Binding-site contacts:
Ligand atom C4 contacts residue TRP364 of chain 1.A at 4.2 Å (hydrophobic).
Ligand atom O5 contacts residue ASN308 of chain 1.A at 2.4 Å (h-bond).
Ligand atom C5 contacts residue ASN308 of chain 1.A at 3.7 Å.
Ligand atom N2 contacts residue ASN308 of chain 1.A at 2.8 Å (h-bond).
Ligand atom C2 contacts residue TRP364 of chain 1.A at 4.3 Å (hydrophobic).
Ligand atom C7 contacts residue GLU309 of chain 1.A at 4.5 Å.
Ligand atom O7 contacts residue ASN308 of chain 1.A at 3.7 Å.
Ligand atom C3 contacts residue ASN308 of chain 1.A at 3.8 Å.
Ligand atom C8 contacts residue GLU309 of chain 1.A at 4.5 Å.
Ligand atom C4 contacts residue ASN308 of chain 1.A at 4.2 Å.
Ligand atom C7 contacts residue ASN308 of chain 1.A at 3.7 Å.
Ligand atom O7 contacts residue TRP364 of chain 1.A at 4.3 Å.
Ligand atom C1 contacts residue ASN308 of chain 1.A at 1.4 Å.
Ligand atom O3 contacts residue TRP364 of chain 1.A at 4.3 Å.
Ligand atom O7 contacts residue GLU309 of chain 1.A at 4.1 Å.
Ligand atom C2 contacts residue ASN308 of chain 1.A at 2.4 Å.

Sequence of chain 1.A:
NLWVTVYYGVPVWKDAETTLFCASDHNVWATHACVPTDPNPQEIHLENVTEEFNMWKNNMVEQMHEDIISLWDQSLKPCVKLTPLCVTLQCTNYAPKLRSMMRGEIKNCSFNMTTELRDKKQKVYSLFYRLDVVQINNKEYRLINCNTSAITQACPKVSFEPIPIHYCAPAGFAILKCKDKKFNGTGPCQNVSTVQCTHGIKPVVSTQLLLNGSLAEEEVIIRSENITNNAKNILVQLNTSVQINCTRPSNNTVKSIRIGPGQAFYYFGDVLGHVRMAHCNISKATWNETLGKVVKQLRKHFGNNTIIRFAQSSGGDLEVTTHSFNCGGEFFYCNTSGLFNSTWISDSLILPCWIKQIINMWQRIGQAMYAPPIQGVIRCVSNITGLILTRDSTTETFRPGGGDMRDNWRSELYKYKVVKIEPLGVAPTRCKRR

The protein below binds the small molecule below.
Small molecule (SMILES): CC(=O)N[C@@H]1[C@@H](O)[C@H](O)[C@@H](CO)O[C@H]1O